The protein below binds the small molecule below.
Small molecule (SMILES): CC(C)(C)c1cc2c(cc1Cl)C=C(C(=O)O)[C@@H](C(F)(F)F)O2

Binding-site contacts:
Ligand atom C3 contacts residue ALA496 of chain 1.C at 4.3 Å (hydrophobic).
Ligand atom C12 contacts residue VAL318 of chain 1.C at 4.2 Å (hydrophobic).
Ligand atom C13 contacts residue TYR354 of chain 1.C at 3.7 Å (hydrophobic).
Ligand atom C4 contacts residue ALA496 of chain 1.C at 4.0 Å (hydrophobic).
Ligand atom O1 contacts residue LEU321 of chain 1.C at 4.1 Å.
Ligand atom C7 contacts residue SER499 of chain 1.C at 3.8 Å.
Ligand atom C9 contacts residue ARG89 of chain 1.C at 3.4 Å.
Ligand atom C13 contacts residue SER499 of chain 1.C at 3.8 Å.
Ligand atom C1 contacts residue VAL318 of chain 1.C at 3.7 Å (hydrophobic).
Ligand atom C2 contacts residue VAL318 of chain 1.C at 3.8 Å (hydrophobic).
Ligand atom C6 contacts residue VAL318 of chain 1.C at 3.6 Å (hydrophobic).
Ligand atom O3 contacts residue TYR354 of chain 1.C at 4.1 Å.
Ligand atom C3 contacts residue VAL318 of chain 1.C at 3.6 Å (hydrophobic).
Ligand atom F1 contacts residue VAL492 of chain 1.C at 3.6 Å.
Ligand atom C14 contacts residue LEU321 of chain 1.C at 4.0 Å (hydrophobic).
Ligand atom O2 contacts residue TYR317 of chain 1.C at 3.9 Å.
Ligand atom F1 contacts residue GLY495 of chain 1.C at 3.5 Å.
Ligand atom C9 contacts residue ALA496 of chain 1.C at 4.2 Å (hydrophobic).
Ligand atom O2 contacts residue TRP356 of chain 1.C at 3.6 Å.
Ligand atom F1 contacts residue ALA496 of chain 1.C at 3.2 Å.
Ligand atom C1 contacts residue ALA496 of chain 1.C at 4.0 Å (hydrophobic).
Ligand atom F3 contacts residue VAL492 of chain 1.C at 3.9 Å.
Ligand atom C10 contacts residue TYR324 of chain 1.C at 3.6 Å (hydrophobic).
Ligand atom CL1 contacts residue LEU500 of chain 1.C at 3.9 Å.
Ligand atom F2 contacts residue TRP356 of chain 1.C at 4.0 Å.
Ligand atom C5 contacts residue VAL318 of chain 1.C at 3.9 Å (hydrophobic).
Ligand atom C10 contacts residue SER322 of chain 1.C at 4.0 Å.
Ligand atom F3 contacts residue PHE487 of chain 1.C at 3.7 Å.
Ligand atom F2 contacts residue TYR354 of chain 1.C at 4.3 Å.
Ligand atom C10 contacts residue VAL492 of chain 1.C at 4.1 Å (hydrophobic).
Ligand atom CL1 contacts residue ALA496 of chain 1.C at 4.3 Å.
Ligand atom F2 contacts residue GLY495 of chain 1.C at 4.0 Å.
Ligand atom C11 contacts residue TYR324 of chain 1.C at 3.9 Å (hydrophobic).
Ligand atom C9 contacts residue TYR324 of chain 1.C at 4.0 Å (hydrophobic).
Ligand atom C4 contacts residue VAL318 of chain 1.C at 3.8 Å (hydrophobic).
Ligand atom C8 contacts residue TYR324 of chain 1.C at 4.1 Å (hydrophobic).
Ligand atom O3 contacts residue SER499 of chain 1.C at 2.6 Å (h-bond).
Ligand atom O1 contacts residue VAL318 of chain 1.C at 4.3 Å.
Ligand atom C7 contacts residue VAL318 of chain 1.C at 3.8 Å (hydrophobic).
Ligand atom O2 contacts residue TYR354 of chain 1.C at 2.7 Å (h-bond).

Sequence of chain 1.C:
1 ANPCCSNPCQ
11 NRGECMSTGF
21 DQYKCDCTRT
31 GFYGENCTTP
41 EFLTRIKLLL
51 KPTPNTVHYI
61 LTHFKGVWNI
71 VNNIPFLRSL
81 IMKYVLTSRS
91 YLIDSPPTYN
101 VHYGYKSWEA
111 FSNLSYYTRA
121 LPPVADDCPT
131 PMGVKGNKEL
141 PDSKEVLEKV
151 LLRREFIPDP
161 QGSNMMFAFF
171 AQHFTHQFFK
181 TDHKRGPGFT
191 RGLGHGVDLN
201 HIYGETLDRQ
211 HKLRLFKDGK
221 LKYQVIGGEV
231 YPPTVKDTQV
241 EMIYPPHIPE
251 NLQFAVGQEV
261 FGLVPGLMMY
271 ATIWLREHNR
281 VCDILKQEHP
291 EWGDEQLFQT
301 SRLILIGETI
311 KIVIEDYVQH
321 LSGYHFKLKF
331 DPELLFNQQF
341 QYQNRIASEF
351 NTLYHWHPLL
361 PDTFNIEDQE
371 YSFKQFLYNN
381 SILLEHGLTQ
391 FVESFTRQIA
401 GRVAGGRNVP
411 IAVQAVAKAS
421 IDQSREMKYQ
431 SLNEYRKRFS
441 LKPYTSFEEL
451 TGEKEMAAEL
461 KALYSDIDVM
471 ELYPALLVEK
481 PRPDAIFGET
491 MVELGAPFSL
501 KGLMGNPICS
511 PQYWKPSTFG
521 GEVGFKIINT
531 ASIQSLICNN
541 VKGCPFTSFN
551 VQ